Binding-site contacts:
Ligand atom C1 contacts residue LEU206 of chain 1.A at 3.9 Å (hydrophobic).
Ligand atom O3 contacts residue LEU206 of chain 1.A at 4.0 Å.
Ligand atom C7 contacts residue LYS204 of chain 1.A at 3.7 Å.
Ligand atom C8 contacts residue LYS204 of chain 1.A at 3.5 Å.
Ligand atom C8 contacts residue ASN239 of chain 1.A at 3.5 Å.
Ligand atom C6 contacts residue TYR208 of chain 1.A at 3.5 Å (hydrophobic).
Ligand atom C3 contacts residue ASP209 of chain 1.A at 3.5 Å.
Ligand atom C3 contacts residue ASN239 of chain 1.A at 3.7 Å.
Ligand atom O6 contacts residue TYR208 of chain 1.A at 4.0 Å.
Ligand atom C5 contacts residue LEU206 of chain 1.A at 4.1 Å (hydrophobic).
Ligand atom C6 contacts residue LYS204 of chain 1.A at 3.9 Å.
Ligand atom C2 contacts residue ASP209 of chain 1.A at 3.6 Å.
Ligand atom C6 contacts residue LEU206 of chain 1.A at 4.1 Å (hydrophobic).
Ligand atom C2 contacts residue ASN239 of chain 1.A at 2.4 Å.
Ligand atom O5 contacts residue ASN239 of chain 1.A at 2.3 Å (h-bond).
Ligand atom O6 contacts residue ASP209 of chain 1.A at 2.8 Å (salt-bridge).
Ligand atom O6 contacts residue LEU206 of chain 1.A at 3.5 Å.
Ligand atom C6 contacts residue TYR208 of chain 1.A at 4.0 Å (hydrophobic).
Ligand atom O7 contacts residue ASN239 of chain 1.A at 2.9 Å (h-bond).
Ligand atom O2 contacts residue TYR208 of chain 1.A at 3.5 Å.
Ligand atom C6 contacts residue HIS236 of chain 1.A at 3.5 Å.
Ligand atom C1 contacts residue THR241 of chain 1.A at 3.8 Å.
Ligand atom C1 contacts residue ASN239 of chain 1.A at 1.4 Å.
Ligand atom O4 contacts residue GLN243 of chain 1.A at 3.9 Å.
Ligand atom O5 contacts residue LEU206 of chain 1.A at 3.3 Å.
Ligand atom C5 contacts residue HIS236 of chain 1.A at 3.7 Å.
Ligand atom O5 contacts residue TYR208 of chain 1.A at 4.1 Å.
Ligand atom C7 contacts residue ASP209 of chain 1.A at 3.6 Å.
Ligand atom O6 contacts residue LYS204 of chain 1.A at 2.9 Å (salt-bridge).
Ligand atom C8 contacts residue ASP209 of chain 1.A at 3.5 Å.
Ligand atom C5 contacts residue ASN239 of chain 1.A at 3.6 Å.
Ligand atom C4 contacts residue ASN239 of chain 1.A at 4.2 Å.
Ligand atom O3 contacts residue ASP209 of chain 1.A at 3.8 Å.
Ligand atom C7 contacts residue ASN239 of chain 1.A at 3.0 Å.
Ligand atom O7 contacts residue GLN243 of chain 1.A at 3.7 Å.
Ligand atom N2 contacts residue ASP209 of chain 1.A at 2.7 Å (salt-bridge).
Ligand atom O7 contacts residue LYS204 of chain 1.A at 3.0 Å (salt-bridge).
Ligand atom N2 contacts residue ASN239 of chain 1.A at 2.9 Å (h-bond).
Ligand atom C6 contacts residue ASP209 of chain 1.A at 3.6 Å.
Ligand atom C6 contacts residue THR192 of chain 1.A at 4.0 Å.

The small molecule below binds the protein below.
Small molecule (SMILES): CC(=O)N[C@H]1[C@H](O[C@H]2[C@H](O)[C@@H](NC(C)=O)CO[C@@H]2CO)O[C@H](CO)[C@@H](O[C@@H]2O[C@H](CO)[C@@H](O)[C@H](O[C@H]3O[C@H](CO)[C@@H](O)[C@H](O)[C@@H]3O[C@H]3O[C@H](CO)[C@@H](O)[C@H](O)[C@H]3NC(C)=O)[C@@H]2O)[C@@H]1O

Sequence of chain 1.A:
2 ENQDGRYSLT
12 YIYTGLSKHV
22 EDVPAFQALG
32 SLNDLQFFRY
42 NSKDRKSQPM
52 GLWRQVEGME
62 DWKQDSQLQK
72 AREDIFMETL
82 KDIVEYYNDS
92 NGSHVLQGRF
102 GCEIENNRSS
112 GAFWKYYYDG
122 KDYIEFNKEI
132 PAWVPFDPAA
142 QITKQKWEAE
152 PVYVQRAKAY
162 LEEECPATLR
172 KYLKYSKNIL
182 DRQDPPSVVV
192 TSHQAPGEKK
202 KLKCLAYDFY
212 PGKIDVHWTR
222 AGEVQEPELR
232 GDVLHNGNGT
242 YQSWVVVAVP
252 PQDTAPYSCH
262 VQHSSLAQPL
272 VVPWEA